The protein below binds the small molecule below.
Small molecule (SMILES): CC(=O)N[C@@H]1[C@@H](O)[C@H](O)[C@@H](CO)O[C@H]1O

Sequence of chain 1.A:
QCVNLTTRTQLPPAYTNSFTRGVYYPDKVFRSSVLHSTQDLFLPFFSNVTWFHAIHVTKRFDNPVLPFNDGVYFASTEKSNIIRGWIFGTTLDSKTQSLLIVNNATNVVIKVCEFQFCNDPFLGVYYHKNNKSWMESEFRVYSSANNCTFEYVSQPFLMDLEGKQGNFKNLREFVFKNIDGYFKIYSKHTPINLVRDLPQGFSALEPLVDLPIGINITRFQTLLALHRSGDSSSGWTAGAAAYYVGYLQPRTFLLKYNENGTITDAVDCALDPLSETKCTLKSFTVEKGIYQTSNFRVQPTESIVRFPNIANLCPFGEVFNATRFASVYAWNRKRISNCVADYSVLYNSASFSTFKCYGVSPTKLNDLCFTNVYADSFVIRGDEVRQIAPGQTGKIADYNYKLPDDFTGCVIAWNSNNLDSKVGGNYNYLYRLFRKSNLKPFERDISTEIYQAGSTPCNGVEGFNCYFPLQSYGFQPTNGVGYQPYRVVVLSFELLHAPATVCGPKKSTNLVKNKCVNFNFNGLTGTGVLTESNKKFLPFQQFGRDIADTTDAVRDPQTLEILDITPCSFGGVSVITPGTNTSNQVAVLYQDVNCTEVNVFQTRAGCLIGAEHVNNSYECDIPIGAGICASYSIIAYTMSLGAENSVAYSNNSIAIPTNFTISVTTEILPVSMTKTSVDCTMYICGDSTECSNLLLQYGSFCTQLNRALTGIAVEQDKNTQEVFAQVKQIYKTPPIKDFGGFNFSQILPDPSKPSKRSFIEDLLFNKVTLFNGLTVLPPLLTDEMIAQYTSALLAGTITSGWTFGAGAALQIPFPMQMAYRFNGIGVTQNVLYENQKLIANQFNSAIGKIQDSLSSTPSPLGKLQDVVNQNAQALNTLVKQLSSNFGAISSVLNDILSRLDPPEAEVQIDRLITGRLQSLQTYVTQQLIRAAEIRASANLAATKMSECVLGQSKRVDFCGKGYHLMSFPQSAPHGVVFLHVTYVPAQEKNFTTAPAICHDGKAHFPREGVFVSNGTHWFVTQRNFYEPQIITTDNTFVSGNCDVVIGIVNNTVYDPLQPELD

Binding-site contacts:
Ligand atom O4 contacts residue LEU368 of chain 1.A at 3.0 Å.
Ligand atom C6 contacts residue VAL367 of chain 1.A at 3.4 Å (hydrophobic).
Ligand atom C2 contacts residue ASN370 of chain 1.A at 3.0 Å.
Ligand atom C8 contacts residue ASN370 of chain 1.A at 3.2 Å.
Ligand atom C2 contacts residue TYR369 of chain 1.A at 3.0 Å (hydrophobic).
Ligand atom O3 contacts residue ASN370 of chain 1.A at 2.2 Å (h-bond).
Ligand atom C3 contacts residue TYR369 of chain 1.A at 2.8 Å (hydrophobic).
Ligand atom C3 contacts residue LEU368 of chain 1.A at 3.3 Å (hydrophobic).
Ligand atom C5 contacts residue LEU368 of chain 1.A at 3.2 Å (hydrophobic).
Ligand atom C7 contacts residue PHE377 of chain 1.A at 2.0 Å (hydrophobic).
Ligand atom C8 contacts residue PHE377 of chain 1.A at 3.5 Å (hydrophobic).
Ligand atom C1 contacts residue VAL367 of chain 1.A at 3.2 Å (hydrophobic).
Ligand atom C7 contacts residue TYR369 of chain 1.A at 3.2 Å (hydrophobic).
Ligand atom O5 contacts residue ASN370 of chain 1.A at 2.9 Å (h-bond).
Ligand atom C5 contacts residue VAL367 of chain 1.A at 3.2 Å (hydrophobic).
Ligand atom O4 contacts residue SER371 of chain 1.A at 3.4 Å (h-bond).
Ligand atom C4 contacts residue SER371 of chain 1.A at 3.2 Å.
Ligand atom C4 contacts residue PHE374 of chain 1.A at 2.7 Å (hydrophobic).
Ligand atom C3 contacts residue ASN370 of chain 1.A at 3.0 Å.
Ligand atom O4 contacts residue PHE374 of chain 1.A at 1.4 Å.
Ligand atom C2 contacts residue PHE377 of chain 1.A at 3.2 Å (hydrophobic).
Ligand atom C8 contacts residue TYR369 of chain 1.A at 3.5 Å (hydrophobic).
Ligand atom N2 contacts residue PHE377 of chain 1.A at 1.6 Å.
Ligand atom O6 contacts residue VAL367 of chain 1.A at 2.4 Å (h-bond).
Ligand atom N2 contacts residue LEU368 of chain 1.A at 2.8 Å (h-bond).
Ligand atom O7 contacts residue PHE377 of chain 1.A at 2.0 Å.
Ligand atom O5 contacts residue VAL367 of chain 1.A at 3.5 Å.
Ligand atom C4 contacts residue LEU368 of chain 1.A at 3.3 Å (hydrophobic).
Ligand atom C1 contacts residue LEU368 of chain 1.A at 3.2 Å (hydrophobic).
Ligand atom C1 contacts residue ASN370 of chain 1.A at 3.2 Å.
Ligand atom N2 contacts residue ASN370 of chain 1.A at 3.7 Å.
Ligand atom C1 contacts residue SER366 of chain 1.A at 3.1 Å.
Ligand atom O7 contacts residue TYR369 of chain 1.A at 2.9 Å.
Ligand atom O3 contacts residue TYR369 of chain 1.A at 3.6 Å.
Ligand atom C2 contacts residue LEU368 of chain 1.A at 2.9 Å (hydrophobic).
Ligand atom C3 contacts residue SER371 of chain 1.A at 3.4 Å.
Ligand atom C3 contacts residue PHE374 of chain 1.A at 3.5 Å (hydrophobic).
Ligand atom N2 contacts residue TYR369 of chain 1.A at 2.6 Å (h-bond).
Ligand atom C4 contacts residue TYR369 of chain 1.A at 3.6 Å (hydrophobic).
Ligand atom O3 contacts residue SER371 of chain 1.A at 2.4 Å (h-bond).